This protein binds this small molecule.
Small molecule (SMILES): Cc1ccc(C(C)C)cc1

Binding-site contacts:
Ligand atom C2 contacts residue RU1 of chain 1.M at 2.2 Å.
Ligand atom C9 contacts residue LYS59 of chain 1.F at 4.0 Å.
Ligand atom C6 contacts residue RU1 of chain 1.M at 3.4 Å.
Ligand atom C10 contacts residue RU1 of chain 1.M at 2.2 Å.
Ligand atom C1 contacts residue RU1 of chain 1.M at 3.3 Å.
Ligand atom C10 contacts residue LYS59 of chain 1.F at 3.4 Å.
Ligand atom C2 contacts residue LYS59 of chain 1.F at 3.5 Å.
Ligand atom C6 contacts residue GLU63 of chain 1.F at 4.4 Å.
Ligand atom C1 contacts residue PTW1 of chain 1.O at 3.2 Å.
Ligand atom C4 contacts residue PTW1 of chain 1.O at 3.1 Å.
Ligand atom C7 contacts residue PTW1 of chain 1.O at 4.2 Å.
Ligand atom C10 contacts residue PTW1 of chain 1.O at 4.1 Å.
Ligand atom C7 contacts residue PHE78 of chain 1.E at 3.8 Å (hydrophobic).
Ligand atom C3 contacts residue LYS59 of chain 1.F at 4.2 Å.
Ligand atom C9 contacts residue GLU63 of chain 1.F at 4.4 Å.
Ligand atom C5 contacts residue PTW1 of chain 1.O at 3.9 Å.
Ligand atom C3 contacts residue PTW1 of chain 1.O at 2.6 Å.
Ligand atom C9 contacts residue PTW1 of chain 1.O at 4.4 Å.
Ligand atom C1 contacts residue LYS59 of chain 1.F at 3.7 Å.
Ligand atom C2 contacts residue PTW1 of chain 1.O at 3.3 Å.
Ligand atom C5 contacts residue RU1 of chain 1.M at 2.2 Å.
Ligand atom C7 contacts residue RU1 of chain 1.M at 3.8 Å.
Ligand atom C8 contacts residue ASP77 of chain 1.E at 4.1 Å.
Ligand atom C9 contacts residue RU1 of chain 1.M at 2.2 Å.
Ligand atom C4 contacts residue RU1 of chain 1.M at 2.3 Å.
Ligand atom C7 contacts residue GLU63 of chain 1.F at 3.7 Å.
Ligand atom C5 contacts residue GLU63 of chain 1.F at 4.2 Å.
Ligand atom C3 contacts residue RU1 of chain 1.M at 2.2 Å.

Sequence of chain 1.E:
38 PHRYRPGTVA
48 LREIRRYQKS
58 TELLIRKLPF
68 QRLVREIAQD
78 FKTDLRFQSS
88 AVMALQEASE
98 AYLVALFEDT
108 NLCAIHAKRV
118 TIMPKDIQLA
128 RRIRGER

Sequence of chain 1.F:
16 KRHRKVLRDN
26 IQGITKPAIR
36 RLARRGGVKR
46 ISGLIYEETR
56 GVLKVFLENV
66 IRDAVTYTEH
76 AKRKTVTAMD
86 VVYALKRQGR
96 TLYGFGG